Sequence of chain 4.E:
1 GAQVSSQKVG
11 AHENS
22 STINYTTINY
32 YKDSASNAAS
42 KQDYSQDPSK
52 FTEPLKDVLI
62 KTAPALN

A small-molecule ligand and the protein it binds are described below.
Small molecule (SMILES): CC[C@H](C)[C@H](N)C(=O)N[C@@H](CO)C(=O)N[C@@H](CCC(=O)O)C(=O)N[C@H](C=O)C(C)C

Binding-site contacts:
Ligand atom CA contacts residue VAL4 of chain 4.E at 3.5 Å (hydrophobic).
Ligand atom CD contacts residue VAL4 of chain 4.E at 3.8 Å (hydrophobic).
Ligand atom N contacts residue ALA2 of chain 4.E at 3.0 Å (h-bond).
Ligand atom C contacts residue ALA2 of chain 4.E at 4.3 Å (hydrophobic).
Ligand atom CB contacts residue VAL4 of chain 4.E at 4.5 Å (hydrophobic).
Ligand atom CA contacts residue GLN3 of chain 4.E at 4.2 Å.
Ligand atom OG contacts residue GLN3 of chain 4.E at 3.3 Å (h-bond).
Ligand atom OE1 contacts residue ASN25 of chain 4.E at 4.4 Å.
Ligand atom O contacts residue SER6 of chain 4.E at 4.1 Å.
Ligand atom O contacts residue GLN3 of chain 4.E at 3.1 Å (h-bond).
Ligand atom OE1 contacts residue VAL4 of chain 4.E at 3.5 Å.
Ligand atom CG2 contacts residue GLN3 of chain 4.E at 3.4 Å.
Ligand atom C contacts residue VAL4 of chain 4.E at 4.0 Å (hydrophobic).
Ligand atom CG1 contacts residue GLN3 of chain 4.E at 4.1 Å.
Ligand atom O contacts residue VAL4 of chain 4.E at 2.9 Å (h-bond).
Ligand atom CA contacts residue VAL4 of chain 4.E at 4.0 Å (hydrophobic).
Ligand atom O contacts residue VAL4 of chain 4.E at 3.8 Å.
Ligand atom O contacts residue ALA2 of chain 4.E at 3.9 Å.
Ligand atom CB contacts residue ALA2 of chain 4.E at 3.4 Å (hydrophobic).
Ligand atom OE2 contacts residue VAL4 of chain 4.E at 3.6 Å.
Ligand atom CG2 contacts residue ALA2 of chain 4.E at 4.0 Å (hydrophobic).
Ligand atom N contacts residue VAL4 of chain 4.E at 3.0 Å (h-bond).
Ligand atom C contacts residue ALA2 of chain 4.E at 3.7 Å (hydrophobic).
Ligand atom C contacts residue GLN3 of chain 4.E at 3.9 Å.
Ligand atom O contacts residue SER5 of chain 4.E at 3.8 Å.
Ligand atom CA contacts residue ALA2 of chain 4.E at 3.5 Å (hydrophobic).
Ligand atom CB contacts residue VAL4 of chain 4.E at 4.3 Å (hydrophobic).
Ligand atom CB contacts residue ALA2 of chain 4.E at 4.3 Å (hydrophobic).
Ligand atom C contacts residue VAL4 of chain 4.E at 4.2 Å (hydrophobic).
Ligand atom CG2 contacts residue SER5 of chain 4.E at 3.7 Å.
Ligand atom CG2 contacts residue VAL4 of chain 4.E at 3.8 Å (hydrophobic).
Ligand atom C contacts residue VAL4 of chain 4.E at 3.6 Å (hydrophobic).
Ligand atom CB contacts residue GLN3 of chain 4.E at 4.4 Å.
Ligand atom CA contacts residue ALA2 of chain 4.E at 4.0 Å (hydrophobic).
Ligand atom CB contacts residue GLN3 of chain 4.E at 3.4 Å.